Sequence of chain 58.C:
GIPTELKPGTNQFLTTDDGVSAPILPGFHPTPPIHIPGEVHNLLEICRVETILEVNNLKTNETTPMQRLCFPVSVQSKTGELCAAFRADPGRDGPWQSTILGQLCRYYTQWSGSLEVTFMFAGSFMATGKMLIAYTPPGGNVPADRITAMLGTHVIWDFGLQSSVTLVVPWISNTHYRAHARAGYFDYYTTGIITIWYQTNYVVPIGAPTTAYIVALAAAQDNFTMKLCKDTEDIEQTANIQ

Sequence of chain 57.C:
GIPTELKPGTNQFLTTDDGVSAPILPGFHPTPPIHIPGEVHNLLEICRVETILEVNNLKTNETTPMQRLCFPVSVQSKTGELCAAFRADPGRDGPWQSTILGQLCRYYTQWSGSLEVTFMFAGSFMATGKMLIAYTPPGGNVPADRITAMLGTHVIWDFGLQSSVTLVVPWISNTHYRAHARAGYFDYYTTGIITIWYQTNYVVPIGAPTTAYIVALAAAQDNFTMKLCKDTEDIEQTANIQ

Sequence of chain 57.A:
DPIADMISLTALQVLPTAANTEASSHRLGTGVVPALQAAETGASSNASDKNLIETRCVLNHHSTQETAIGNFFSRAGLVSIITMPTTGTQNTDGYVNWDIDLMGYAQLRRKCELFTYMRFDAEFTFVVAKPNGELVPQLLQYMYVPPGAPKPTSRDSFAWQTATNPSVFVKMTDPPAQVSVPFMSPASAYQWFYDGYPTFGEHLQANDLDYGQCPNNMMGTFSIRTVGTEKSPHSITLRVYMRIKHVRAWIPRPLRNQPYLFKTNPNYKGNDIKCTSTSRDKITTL

Binding-site contacts:
Ligand atom CAE contacts residue GLN202 of chain 57.A at 3.6 Å.
Ligand atom CAL contacts residue ILE111 of chain 57.A at 3.9 Å (hydrophobic).
Ligand atom CAZ contacts residue ILE111 of chain 57.A at 3.9 Å (hydrophobic).
Ligand atom CBA contacts residue ASN228 of chain 57.A at 3.7 Å.
Ligand atom CBB contacts residue LEU113 of chain 57.A at 3.7 Å (hydrophobic).
Ligand atom CAF contacts residue MET114 of chain 57.A at 3.1 Å (hydrophobic).
Ligand atom OAW contacts residue MET195 of chain 57.A at 3.4 Å.
Ligand atom CAF contacts residue ASP112 of chain 57.A at 3.9 Å.
Ligand atom NAU contacts residue MET114 of chain 57.A at 3.9 Å.
Ligand atom CAE contacts residue ASN228 of chain 57.A at 3.6 Å.
Ligand atom CAS contacts residue TRP203 of chain 57.A at 3.4 Å (hydrophobic).
Ligand atom NBD contacts residue TRP203 of chain 57.A at 3.6 Å.
Ligand atom CAS contacts residue TYR201 of chain 57.A at 3.9 Å (hydrophobic).
Ligand atom CAI contacts residue PHE135 of chain 57.A at 3.5 Å (hydrophobic).
Ligand atom CAH contacts residue MET114 of chain 57.A at 3.5 Å (hydrophobic).
Ligand atom CAX contacts residue ASN228 of chain 57.A at 3.8 Å.
Ligand atom CAG contacts residue ASN228 of chain 57.A at 3.3 Å.
Ligand atom CAA contacts residue VAL179 of chain 57.A at 3.5 Å (hydrophobic).
Ligand atom NAT contacts residue TYR155 of chain 57.A at 3.9 Å.
Ligand atom NBC contacts residue ASN228 of chain 57.A at 3.7 Å.
Ligand atom CAN contacts residue ILE111 of chain 57.A at 3.8 Å (hydrophobic).
Ligand atom CAG contacts residue GLN202 of chain 57.A at 3.5 Å.
Ligand atom CAR contacts residue TYR201 of chain 57.A at 3.5 Å (hydrophobic).
Ligand atom OAC contacts residue LEU113 of chain 57.A at 3.4 Å (h-bond).
Ligand atom OAC contacts residue ASP112 of chain 57.A at 3.8 Å.
Ligand atom CAQ contacts residue LEU113 of chain 57.A at 3.6 Å (hydrophobic).
Ligand atom CAL contacts residue TYR155 of chain 57.A at 3.4 Å (hydrophobic).
Ligand atom CAA contacts residue PRO177 of chain 57.A at 3.2 Å (hydrophobic).
Ligand atom CAO contacts residue MET230 of chain 57.A at 3.6 Å (hydrophobic).
Ligand atom CAP contacts residue LEU113 of chain 57.A at 3.6 Å (hydrophobic).
Ligand atom CAN contacts residue PHE135 of chain 57.A at 3.8 Å (hydrophobic).
Ligand atom CAD contacts residue PHE137 of chain 57.A at 3.9 Å (hydrophobic).
Ligand atom CAK contacts residue PHE135 of chain 57.A at 3.3 Å (hydrophobic).
Ligand atom CAJ contacts residue TYR155 of chain 57.A at 3.5 Å (hydrophobic).
Ligand atom CAM contacts residue TYR155 of chain 57.A at 3.9 Å (hydrophobic).
Ligand atom CAR contacts residue ASN228 of chain 57.A at 3.7 Å.
Ligand atom NBD contacts residue ASN228 of chain 57.A at 3.7 Å.
Ligand atom CAG contacts residue TRP203 of chain 57.A at 3.7 Å (hydrophobic).
Ligand atom CBA contacts residue TRP203 of chain 57.A at 3.8 Å (hydrophobic).
Ligand atom CAS contacts residue ASN228 of chain 57.A at 3.5 Å.

The protein below binds the small molecule below.
Small molecule (SMILES): CCO/N=C/c1ccc(OCC[C@@H](C)CCN2CCN(c3ccncc3)C2=O)cc1